Binding-site contacts:
Ligand atom C7 contacts residue SER312 of chain 1.C at 3.6 Å.
Ligand atom C2 contacts residue CYS80 of chain 1.C at 3.6 Å (hydrophobic).
Ligand atom N contacts residue LYS45 of chain 1.C at 3.5 Å.
Ligand atom CB contacts residue ILE49 of chain 1.C at 3.2 Å (hydrophobic).
Ligand atom OG contacts residue ILE49 of chain 1.C at 2.5 Å (h-bond).
Ligand atom O contacts residue GLY79 of chain 1.C at 3.5 Å.
Ligand atom C1 contacts residue 5AD1 of chain 1.U at 3.6 Å.
Ligand atom CB contacts residue PRO46 of chain 1.C at 3.2 Å (hydrophobic).
Ligand atom O contacts residue GLN109 of chain 1.C at 3.1 Å (h-bond).
Ligand atom C6 contacts residue F3S1 of chain 1.S at 3.4 Å.
Ligand atom OE1 contacts residue TYR59 of chain 1.C at 3.0 Å (h-bond).
Ligand atom CG2 contacts residue GLY79 of chain 1.C at 3.5 Å.
Ligand atom CD contacts residue LYS63 of chain 1.C at 3.5 Å.
Ligand atom OE1 contacts residue LYS63 of chain 1.C at 2.2 Å (salt-bridge).
Ligand atom CD contacts residue LEU270 of chain 1.C at 3.4 Å (hydrophobic).
Ligand atom C3 contacts residue ARG310 of chain 1.C at 3.5 Å.
Ligand atom N contacts residue GLY79 of chain 1.C at 2.9 Å (h-bond).
Ligand atom C2 contacts residue ALA78 of chain 1.C at 3.4 Å (hydrophobic).
Ligand atom N contacts residue ILE49 of chain 1.C at 3.0 Å (h-bond).
Ligand atom C5 contacts residue F3S1 of chain 1.S at 3.6 Å.
Ligand atom OG contacts residue PRO46 of chain 1.C at 3.6 Å (h-bond).
Ligand atom O1 contacts residue ARG310 of chain 1.C at 2.9 Å (salt-bridge).
Ligand atom S6 contacts residue CYS75 of chain 1.C at 3.6 Å.
Ligand atom NZ contacts residue GLY79 of chain 1.C at 3.5 Å (h-bond).
Ligand atom CB contacts residue LYS45 of chain 1.C at 3.6 Å.
Ligand atom CG contacts residue GLY79 of chain 1.C at 3.2 Å.
Ligand atom CB contacts residue GLU76 of chain 1.C at 3.6 Å.
Ligand atom S6 contacts residue CYS80 of chain 1.C at 3.5 Å.
Ligand atom C8 contacts residue SER312 of chain 1.C at 3.2 Å.
Ligand atom CD contacts residue TYR59 of chain 1.C at 3.3 Å (hydrophobic).
Ligand atom CG2 contacts residue CYS80 of chain 1.C at 3.3 Å (hydrophobic).
Ligand atom S6 contacts residue F3S1 of chain 1.S at 2.3 Å.
Ligand atom OE2 contacts residue TYR59 of chain 1.C at 2.8 Å (h-bond).
Ligand atom CA contacts residue LYS45 of chain 1.C at 3.6 Å.
Ligand atom C1 contacts residue ALA78 of chain 1.C at 3.6 Å (hydrophobic).
Ligand atom O1 contacts residue 5AD1 of chain 1.U at 3.5 Å (h-bond).
Ligand atom CE contacts residue 5AD1 of chain 1.U at 3.5 Å.
Ligand atom NZ contacts residue ALA78 of chain 1.C at 2.9 Å (h-bond).
Ligand atom C4 contacts residue 5AD1 of chain 1.U at 3.2 Å.
Ligand atom C5 contacts residue 5AD1 of chain 1.U at 3.5 Å.

A protein and the small-molecule ligand that binds it are described below.
Small molecule (SMILES): CC[C@H](S)CCCCC(=O)NCCCC[C@H](NC(=O)[C@@H](NC(=O)[C@H](CO)NC(=O)[C@@H](N)CCC(=O)O)[C@@H](C)O)C(=O)N[C@@H](CO)C(=O)N[C@H](C(=O)N[C@@H](CO)C(=O)N[C@@H](CC(=O)O)C(=O)O)C(C)C

Sequence of chain 1.C:
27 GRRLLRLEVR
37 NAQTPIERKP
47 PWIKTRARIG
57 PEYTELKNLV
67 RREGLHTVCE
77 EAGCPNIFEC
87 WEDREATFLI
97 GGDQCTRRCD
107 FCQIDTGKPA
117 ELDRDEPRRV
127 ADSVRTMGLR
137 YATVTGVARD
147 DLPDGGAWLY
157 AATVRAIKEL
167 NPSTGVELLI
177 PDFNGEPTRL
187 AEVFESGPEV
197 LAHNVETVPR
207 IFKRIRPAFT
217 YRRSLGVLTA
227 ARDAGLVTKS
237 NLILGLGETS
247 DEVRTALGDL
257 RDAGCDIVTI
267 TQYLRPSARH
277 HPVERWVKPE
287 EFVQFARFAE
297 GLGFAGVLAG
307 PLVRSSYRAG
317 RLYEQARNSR